Binding-site contacts:
Ligand atom C6 contacts residue ASN99 of chain 1.B at 3.6 Å.
Ligand atom C1 contacts residue ASN96 of chain 1.B at 1.4 Å.
Ligand atom O3 contacts residue PHE131 of chain 1.B at 3.5 Å.
Ligand atom C2 contacts residue ASN96 of chain 1.B at 2.5 Å.
Ligand atom C3 contacts residue ASN96 of chain 1.B at 3.8 Å.
Ligand atom C5 contacts residue ASN96 of chain 1.B at 3.7 Å.
Ligand atom C7 contacts residue ASN96 of chain 1.B at 3.4 Å.
Ligand atom O4 contacts residue VAL101 of chain 1.B at 3.4 Å.
Ligand atom C6 contacts residue THR98 of chain 1.B at 3.5 Å.
Ligand atom O5 contacts residue ASN99 of chain 1.B at 4.1 Å.
Ligand atom O5 contacts residue THR98 of chain 1.B at 2.6 Å (h-bond).
Ligand atom C4 contacts residue ASN96 of chain 1.B at 4.3 Å.
Ligand atom C5 contacts residue VAL101 of chain 1.B at 4.3 Å (hydrophobic).
Ligand atom C6 contacts residue VAL101 of chain 1.B at 3.8 Å (hydrophobic).
Ligand atom C8 contacts residue ASN96 of chain 1.B at 4.5 Å.
Ligand atom C4 contacts residue VAL101 of chain 1.B at 3.6 Å (hydrophobic).
Ligand atom C5 contacts residue THR98 of chain 1.B at 3.2 Å.
Ligand atom O6 contacts residue ASN99 of chain 1.B at 3.3 Å.
Ligand atom O7 contacts residue ASN96 of chain 1.B at 3.6 Å.
Ligand atom C1 contacts residue THR98 of chain 1.B at 3.2 Å.
Ligand atom C6 contacts residue VAL100 of chain 1.B at 4.3 Å (hydrophobic).
Ligand atom O6 contacts residue THR98 of chain 1.B at 3.7 Å.
Ligand atom O5 contacts residue ASN96 of chain 1.B at 2.5 Å (h-bond).
Ligand atom N2 contacts residue ASN96 of chain 1.B at 2.9 Å (h-bond).

This small molecule binds to this protein.
Small molecule (SMILES): CC(=O)N[C@@H]1[C@@H](O)[C@H](O)[C@@H](CO)O[C@H]1O

Sequence of chain 1.B:
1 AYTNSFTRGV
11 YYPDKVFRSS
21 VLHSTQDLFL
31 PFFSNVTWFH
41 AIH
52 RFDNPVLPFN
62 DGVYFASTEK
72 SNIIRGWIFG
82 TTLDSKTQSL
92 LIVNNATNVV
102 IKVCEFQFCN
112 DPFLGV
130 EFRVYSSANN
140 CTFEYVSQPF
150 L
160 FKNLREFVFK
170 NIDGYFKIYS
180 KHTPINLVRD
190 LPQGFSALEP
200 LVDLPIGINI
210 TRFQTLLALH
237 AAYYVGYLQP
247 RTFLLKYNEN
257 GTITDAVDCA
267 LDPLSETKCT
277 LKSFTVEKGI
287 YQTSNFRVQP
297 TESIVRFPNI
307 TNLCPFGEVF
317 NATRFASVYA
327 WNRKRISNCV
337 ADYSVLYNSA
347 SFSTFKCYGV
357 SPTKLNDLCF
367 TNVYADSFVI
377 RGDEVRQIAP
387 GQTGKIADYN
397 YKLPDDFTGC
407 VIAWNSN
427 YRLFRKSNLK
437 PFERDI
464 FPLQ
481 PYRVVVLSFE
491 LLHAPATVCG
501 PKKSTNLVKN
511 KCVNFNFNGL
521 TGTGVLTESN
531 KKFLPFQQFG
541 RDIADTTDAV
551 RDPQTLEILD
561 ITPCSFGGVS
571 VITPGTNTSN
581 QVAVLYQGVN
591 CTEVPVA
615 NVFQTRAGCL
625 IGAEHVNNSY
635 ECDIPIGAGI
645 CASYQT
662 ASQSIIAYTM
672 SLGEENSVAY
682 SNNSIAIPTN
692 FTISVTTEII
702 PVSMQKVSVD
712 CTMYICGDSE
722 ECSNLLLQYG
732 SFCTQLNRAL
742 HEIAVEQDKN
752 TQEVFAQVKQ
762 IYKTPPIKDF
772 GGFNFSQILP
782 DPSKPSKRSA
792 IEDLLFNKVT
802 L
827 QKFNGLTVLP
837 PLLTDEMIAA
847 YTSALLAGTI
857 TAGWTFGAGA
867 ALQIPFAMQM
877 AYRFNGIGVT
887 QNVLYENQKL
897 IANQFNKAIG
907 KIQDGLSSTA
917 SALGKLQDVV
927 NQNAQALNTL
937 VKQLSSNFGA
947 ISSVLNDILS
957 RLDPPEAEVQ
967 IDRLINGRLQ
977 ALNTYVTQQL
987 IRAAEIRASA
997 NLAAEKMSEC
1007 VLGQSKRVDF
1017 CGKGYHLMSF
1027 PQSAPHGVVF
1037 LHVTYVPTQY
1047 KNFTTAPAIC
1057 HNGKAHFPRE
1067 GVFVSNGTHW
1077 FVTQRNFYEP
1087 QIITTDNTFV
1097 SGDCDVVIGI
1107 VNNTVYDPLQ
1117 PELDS